Binding-site contacts:
Ligand atom CAF contacts residue ALA328 of chain 1.B at 3.7 Å (hydrophobic).
Ligand atom CAA contacts residue HEM1 of chain 1.F at 3.4 Å.
Ligand atom CAG contacts residue ALA87 of chain 1.B at 4.2 Å (hydrophobic).
Ligand atom CAA contacts residue ALA264 of chain 1.B at 2.7 Å (hydrophobic).
Ligand atom CAE contacts residue ALA264 of chain 1.B at 4.3 Å (hydrophobic).
Ligand atom CAE contacts residue ALA87 of chain 1.B at 3.5 Å (hydrophobic).
Ligand atom CAF contacts residue HEM1 of chain 1.F at 3.6 Å.
Ligand atom CAH contacts residue HEM1 of chain 1.F at 3.3 Å.
Ligand atom CAE contacts residue HEM1 of chain 1.F at 4.1 Å.
Ligand atom CAB contacts residue THR268 of chain 1.B at 4.0 Å.
Ligand atom CAH contacts residue ALA264 of chain 1.B at 4.0 Å (hydrophobic).
Ligand atom CAC contacts residue ALA87 of chain 1.B at 4.4 Å (hydrophobic).
Ligand atom CAC contacts residue HEM1 of chain 1.F at 4.3 Å.
Ligand atom CAD contacts residue ALA328 of chain 1.B at 4.1 Å (hydrophobic).
Ligand atom CAF contacts residue THR268 of chain 1.B at 4.5 Å.
Ligand atom CAG contacts residue HEM1 of chain 1.F at 3.4 Å.
Ligand atom CAB contacts residue ALA264 of chain 1.B at 3.8 Å (hydrophobic).
Ligand atom CAC contacts residue LEU75 of chain 1.B at 4.4 Å (hydrophobic).
Ligand atom CAG contacts residue ALA264 of chain 1.B at 3.4 Å (hydrophobic).
Ligand atom CAD contacts residue HEM1 of chain 1.F at 4.4 Å.
Ligand atom CAA contacts residue THR268 of chain 1.B at 2.8 Å.
Ligand atom CAB contacts residue HEM1 of chain 1.F at 2.4 Å.

Sequence of chain 1.B:
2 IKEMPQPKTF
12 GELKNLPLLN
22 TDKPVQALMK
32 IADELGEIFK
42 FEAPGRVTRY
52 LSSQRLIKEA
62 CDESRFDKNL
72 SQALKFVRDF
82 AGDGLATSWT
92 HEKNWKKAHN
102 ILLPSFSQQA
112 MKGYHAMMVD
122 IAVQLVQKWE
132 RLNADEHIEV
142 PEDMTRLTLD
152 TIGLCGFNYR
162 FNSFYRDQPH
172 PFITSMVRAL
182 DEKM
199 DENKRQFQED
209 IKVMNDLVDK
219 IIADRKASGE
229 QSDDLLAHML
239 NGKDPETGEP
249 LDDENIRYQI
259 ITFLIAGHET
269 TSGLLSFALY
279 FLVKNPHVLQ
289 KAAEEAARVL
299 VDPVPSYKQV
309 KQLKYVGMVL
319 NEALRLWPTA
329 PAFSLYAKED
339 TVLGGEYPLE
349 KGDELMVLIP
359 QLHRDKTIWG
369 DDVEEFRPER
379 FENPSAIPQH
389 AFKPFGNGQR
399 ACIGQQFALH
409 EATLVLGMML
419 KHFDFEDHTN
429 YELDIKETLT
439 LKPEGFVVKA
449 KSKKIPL

This protein binds this small molecule.
Small molecule (SMILES): C=Cc1ccccc1